This small molecule binds to this protein.
Small molecule (SMILES): CC#CCO[C@@H]1C[C@@H]2[C@H](CC[C@]3(C)C(=O)CC[C@@H]23)[C@@]2(C)C=CC(=O)C=C12

Sequence of chain 1.A:
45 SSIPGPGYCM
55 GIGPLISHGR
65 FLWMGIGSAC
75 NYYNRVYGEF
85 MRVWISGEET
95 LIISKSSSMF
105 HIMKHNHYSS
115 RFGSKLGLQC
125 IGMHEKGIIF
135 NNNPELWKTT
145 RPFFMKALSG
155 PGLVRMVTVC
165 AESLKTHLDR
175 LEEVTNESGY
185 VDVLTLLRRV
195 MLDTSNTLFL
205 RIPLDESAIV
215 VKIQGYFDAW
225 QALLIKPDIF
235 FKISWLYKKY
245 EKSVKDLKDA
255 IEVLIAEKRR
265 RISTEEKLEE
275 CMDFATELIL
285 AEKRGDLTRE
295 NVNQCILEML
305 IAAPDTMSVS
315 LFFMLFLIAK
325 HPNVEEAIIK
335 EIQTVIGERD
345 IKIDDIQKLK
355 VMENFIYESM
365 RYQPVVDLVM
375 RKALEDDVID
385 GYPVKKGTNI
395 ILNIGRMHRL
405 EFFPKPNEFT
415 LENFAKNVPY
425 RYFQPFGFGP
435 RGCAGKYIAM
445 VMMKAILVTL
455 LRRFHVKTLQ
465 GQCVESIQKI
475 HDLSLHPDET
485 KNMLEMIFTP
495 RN

Binding-site contacts:
Ligand atom C3 contacts residue ASP309 of chain 1.A at 3.9 Å.
Ligand atom C4 contacts residue THR310 of chain 1.A at 3.6 Å.
Ligand atom C15 contacts residue LEU477 of chain 1.A at 3.5 Å (hydrophobic).
Ligand atom C3 contacts residue TRP224 of chain 1.A at 3.6 Å (hydrophobic).
Ligand atom C16 contacts residue MET374 of chain 1.A at 3.7 Å (hydrophobic).
Ligand atom C24 contacts residue SER478 of chain 1.A at 3.5 Å.
Ligand atom C7 contacts residue LEU477 of chain 1.A at 3.6 Å (hydrophobic).
Ligand atom C16 contacts residue LEU372 of chain 1.A at 3.5 Å (hydrophobic).
Ligand atom C18 contacts residue LEU372 of chain 1.A at 3.7 Å (hydrophobic).
Ligand atom C4 contacts residue TRP224 of chain 1.A at 3.3 Å (hydrophobic).
Ligand atom C5 contacts residue TRP224 of chain 1.A at 3.7 Å (hydrophobic).
Ligand atom C11 contacts residue HEM1 of chain 1.B at 3.6 Å.
Ligand atom C23 contacts residue THR310 of chain 1.A at 3.3 Å.
Ligand atom O1 contacts residue ASP309 of chain 1.A at 2.9 Å (salt-bridge).
Ligand atom C18 contacts residue VAL370 of chain 1.A at 3.4 Å (hydrophobic).
Ligand atom C19 contacts residue THR310 of chain 1.A at 3.9 Å.
Ligand atom C3 contacts residue THR310 of chain 1.A at 3.7 Å.
Ligand atom C5 contacts residue THR310 of chain 1.A at 3.9 Å.
Ligand atom O1 contacts residue ALA306 of chain 1.A at 3.2 Å.
Ligand atom C11 contacts residue ILE133 of chain 1.A at 3.9 Å (hydrophobic).
Ligand atom C26 contacts residue PHE221 of chain 1.A at 3.8 Å (hydrophobic).
Ligand atom C26 contacts residue SER478 of chain 1.A at 3.6 Å.
Ligand atom C15 contacts residue LEU372 of chain 1.A at 3.9 Å (hydrophobic).
Ligand atom O2 contacts residue MET374 of chain 1.A at 3.0 Å (h-bond).
Ligand atom C23 contacts residue SER478 of chain 1.A at 3.9 Å.
Ligand atom C6 contacts residue PHE221 of chain 1.A at 3.7 Å (hydrophobic).
Ligand atom C24 contacts residue THR310 of chain 1.A at 3.9 Å.
Ligand atom O contacts residue VAL370 of chain 1.A at 3.9 Å.
Ligand atom O contacts residue SER478 of chain 1.A at 3.7 Å.
Ligand atom O2 contacts residue VAL373 of chain 1.A at 3.8 Å.
Ligand atom C26 contacts residue ASP309 of chain 1.A at 3.4 Å.
Ligand atom C25 contacts residue ASP309 of chain 1.A at 3.5 Å.
Ligand atom C18 contacts residue HEM1 of chain 1.B at 3.7 Å.
Ligand atom C17 contacts residue MET374 of chain 1.A at 3.7 Å (hydrophobic).
Ligand atom C25 contacts residue PHE221 of chain 1.A at 3.6 Å (hydrophobic).
Ligand atom C19 contacts residue VAL370 of chain 1.A at 3.7 Å (hydrophobic).
Ligand atom O1 contacts residue TRP224 of chain 1.A at 3.8 Å.
Ligand atom C2 contacts residue ILE133 of chain 1.A at 3.6 Å (hydrophobic).
Ligand atom O2 contacts residue ARG115 of chain 1.A at 3.4 Å (salt-bridge).
Ligand atom C25 contacts residue SER478 of chain 1.A at 3.3 Å.